Binding-site contacts:
Ligand atom O3 contacts residue TRP369 of chain 1.A at 4.0 Å.
Ligand atom C4 contacts residue TRP369 of chain 1.A at 4.1 Å (hydrophobic).
Ligand atom O6 contacts residue TRP369 of chain 1.A at 3.9 Å.
Ligand atom C5 contacts residue TRP369 of chain 1.A at 4.0 Å (hydrophobic).
Ligand atom C2 contacts residue TRP369 of chain 1.A at 3.5 Å (hydrophobic).
Ligand atom O5 contacts residue TRP369 of chain 1.A at 4.1 Å.
Ligand atom O1 contacts residue TRP369 of chain 1.A at 4.3 Å.
Ligand atom O4 contacts residue TRP369 of chain 1.A at 3.8 Å.
Ligand atom C3 contacts residue TRP369 of chain 1.A at 3.9 Å (hydrophobic).
Ligand atom C6 contacts residue TRP369 of chain 1.A at 3.8 Å (hydrophobic).
Ligand atom O2 contacts residue TRP369 of chain 1.A at 4.2 Å.
Ligand atom C1 contacts residue TRP369 of chain 1.A at 3.8 Å (hydrophobic).

A protein and the small-molecule ligand that binds it are described below.
Small molecule (SMILES): OC[C@H]1O[C@H](O[C@H]2[C@H](O)[C@@H](O)[C@@H](O)O[C@@H]2CO)[C@H](O)[C@@H](O)[C@@H]1O

Sequence of chain 1.A:
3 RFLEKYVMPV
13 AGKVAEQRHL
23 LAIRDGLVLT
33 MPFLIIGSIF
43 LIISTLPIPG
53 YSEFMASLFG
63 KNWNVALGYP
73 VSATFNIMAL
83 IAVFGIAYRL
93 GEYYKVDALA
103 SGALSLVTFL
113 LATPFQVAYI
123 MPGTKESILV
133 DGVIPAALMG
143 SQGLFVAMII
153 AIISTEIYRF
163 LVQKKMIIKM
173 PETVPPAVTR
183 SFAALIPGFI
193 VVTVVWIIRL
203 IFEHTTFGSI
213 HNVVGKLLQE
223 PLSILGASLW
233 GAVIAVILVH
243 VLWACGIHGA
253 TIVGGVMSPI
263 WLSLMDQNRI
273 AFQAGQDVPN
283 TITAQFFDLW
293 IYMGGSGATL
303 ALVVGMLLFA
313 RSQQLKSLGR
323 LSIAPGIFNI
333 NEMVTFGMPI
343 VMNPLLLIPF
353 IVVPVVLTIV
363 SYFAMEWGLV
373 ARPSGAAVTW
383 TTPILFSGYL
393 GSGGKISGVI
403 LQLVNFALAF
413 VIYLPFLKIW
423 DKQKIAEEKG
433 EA